Sequence of chain 1.A:
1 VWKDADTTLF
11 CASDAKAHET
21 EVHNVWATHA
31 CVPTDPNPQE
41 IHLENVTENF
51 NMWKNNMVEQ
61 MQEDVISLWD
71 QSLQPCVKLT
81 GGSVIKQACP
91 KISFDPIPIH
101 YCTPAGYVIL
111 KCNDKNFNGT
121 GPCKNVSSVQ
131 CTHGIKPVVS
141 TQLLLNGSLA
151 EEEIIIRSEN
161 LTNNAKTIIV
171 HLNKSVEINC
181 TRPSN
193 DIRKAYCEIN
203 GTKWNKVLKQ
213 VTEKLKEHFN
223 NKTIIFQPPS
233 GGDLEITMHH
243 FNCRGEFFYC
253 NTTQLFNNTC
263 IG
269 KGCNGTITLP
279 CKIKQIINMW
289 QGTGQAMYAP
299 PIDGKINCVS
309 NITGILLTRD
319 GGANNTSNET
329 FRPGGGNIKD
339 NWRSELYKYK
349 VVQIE

The small molecule below binds the protein below.
Small molecule (SMILES): CC(=O)N[C@@H]1[C@@H](O)[C@H](O)[C@@H](CO)O[C@H]1O

Binding-site contacts:
Ligand atom O6 contacts residue GLU200 of chain 1.A at 4.1 Å.
Ligand atom O6 contacts residue THR181 of chain 1.A at 3.7 Å.
Ligand atom O5 contacts residue ASN179 of chain 1.A at 2.3 Å (h-bond).
Ligand atom C1 contacts residue ASN305 of chain 1.A at 4.3 Å.
Ligand atom O5 contacts residue GLU200 of chain 1.A at 3.2 Å (salt-bridge).
Ligand atom C1 contacts residue THR181 of chain 1.A at 4.2 Å.
Ligand atom C7 contacts residue ASN179 of chain 1.A at 3.5 Å.
Ligand atom C1 contacts residue GLU200 of chain 1.A at 4.1 Å.
Ligand atom C6 contacts residue GLU200 of chain 1.A at 4.0 Å.
Ligand atom N2 contacts residue ASN179 of chain 1.A at 2.9 Å (h-bond).
Ligand atom O5 contacts residue THR181 of chain 1.A at 4.0 Å.
Ligand atom C8 contacts residue VAL307 of chain 1.A at 4.0 Å (hydrophobic).
Ligand atom C6 contacts residue TYR198 of chain 1.A at 3.9 Å (hydrophobic).
Ligand atom C1 contacts residue ASN179 of chain 1.A at 1.4 Å.
Ligand atom C5 contacts residue GLU200 of chain 1.A at 4.2 Å.
Ligand atom C3 contacts residue ASN179 of chain 1.A at 3.8 Å.
Ligand atom N2 contacts residue VAL307 of chain 1.A at 4.5 Å.
Ligand atom C4 contacts residue ASN179 of chain 1.A at 4.2 Å.
Ligand atom O6 contacts residue TYR198 of chain 1.A at 2.7 Å (h-bond).
Ligand atom O7 contacts residue ASN179 of chain 1.A at 3.7 Å.
Ligand atom C2 contacts residue ASN179 of chain 1.A at 2.5 Å.
Ligand atom C5 contacts residue THR181 of chain 1.A at 4.2 Å.
Ligand atom C5 contacts residue ASN179 of chain 1.A at 3.6 Å.